Sequence of chain 1.A:
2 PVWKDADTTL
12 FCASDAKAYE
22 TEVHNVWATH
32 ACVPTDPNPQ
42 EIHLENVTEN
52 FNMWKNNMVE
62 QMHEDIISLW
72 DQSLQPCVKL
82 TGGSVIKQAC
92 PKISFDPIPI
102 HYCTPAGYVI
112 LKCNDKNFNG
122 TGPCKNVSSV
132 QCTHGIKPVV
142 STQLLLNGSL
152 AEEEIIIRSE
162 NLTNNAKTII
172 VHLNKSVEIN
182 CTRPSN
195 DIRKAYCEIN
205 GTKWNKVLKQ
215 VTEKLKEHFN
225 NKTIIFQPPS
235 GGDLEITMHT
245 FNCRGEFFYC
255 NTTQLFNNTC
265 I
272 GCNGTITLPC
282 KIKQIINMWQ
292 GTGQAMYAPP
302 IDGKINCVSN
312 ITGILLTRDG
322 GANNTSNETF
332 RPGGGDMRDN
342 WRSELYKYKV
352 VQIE

Binding-site contacts:
Ligand atom N2 contacts residue ASN204 of chain 1.A at 2.8 Å (h-bond).
Ligand atom C3 contacts residue THR206 of chain 1.A at 4.4 Å.
Ligand atom O6 contacts residue LYS207 of chain 1.A at 3.5 Å.
Ligand atom C8 contacts residue ASN204 of chain 1.A at 3.4 Å.
Ligand atom C5 contacts residue THR206 of chain 1.A at 3.9 Å.
Ligand atom C6 contacts residue LYS207 of chain 1.A at 3.5 Å.
Ligand atom O7 contacts residue ASN204 of chain 1.A at 3.3 Å.
Ligand atom C8 contacts residue GLY275 of chain 1.A at 4.0 Å.
Ligand atom C2 contacts residue THR206 of chain 1.A at 4.3 Å.
Ligand atom C1 contacts residue ASN204 of chain 1.A at 1.4 Å.
Ligand atom C1 contacts residue LYS207 of chain 1.A at 3.7 Å.
Ligand atom C1 contacts residue THR206 of chain 1.A at 3.6 Å.
Ligand atom O5 contacts residue LYS207 of chain 1.A at 3.1 Å.
Ligand atom C8 contacts residue THR276 of chain 1.A at 3.6 Å.
Ligand atom C8 contacts residue ASN274 of chain 1.A at 4.0 Å.
Ligand atom C4 contacts residue ASN204 of chain 1.A at 4.2 Å.
Ligand atom C5 contacts residue LYS207 of chain 1.A at 4.1 Å.
Ligand atom C7 contacts residue ASN204 of chain 1.A at 2.9 Å.
Ligand atom O5 contacts residue ASN204 of chain 1.A at 2.3 Å (h-bond).
Ligand atom O6 contacts residue THR206 of chain 1.A at 4.4 Å.
Ligand atom C5 contacts residue ASN204 of chain 1.A at 3.6 Å.
Ligand atom C2 contacts residue ASN204 of chain 1.A at 2.5 Å.
Ligand atom O5 contacts residue THR206 of chain 1.A at 4.2 Å.
Ligand atom N2 contacts residue THR206 of chain 1.A at 4.3 Å.
Ligand atom C3 contacts residue ASN204 of chain 1.A at 3.8 Å.

This small molecule binds to this protein.
Small molecule (SMILES): CC(=O)N[C@@H]1[C@@H](O)[C@H](O)[C@@H](CO)O[C@H]1O